A small-molecule ligand and the protein it binds are described below.
Small molecule (SMILES): O=C(NCCCNc1nc(Nc2cccc(NC(=O)N3CCCC3)c2)ncc1I)c1cccs1

Sequence of chain 1.D:
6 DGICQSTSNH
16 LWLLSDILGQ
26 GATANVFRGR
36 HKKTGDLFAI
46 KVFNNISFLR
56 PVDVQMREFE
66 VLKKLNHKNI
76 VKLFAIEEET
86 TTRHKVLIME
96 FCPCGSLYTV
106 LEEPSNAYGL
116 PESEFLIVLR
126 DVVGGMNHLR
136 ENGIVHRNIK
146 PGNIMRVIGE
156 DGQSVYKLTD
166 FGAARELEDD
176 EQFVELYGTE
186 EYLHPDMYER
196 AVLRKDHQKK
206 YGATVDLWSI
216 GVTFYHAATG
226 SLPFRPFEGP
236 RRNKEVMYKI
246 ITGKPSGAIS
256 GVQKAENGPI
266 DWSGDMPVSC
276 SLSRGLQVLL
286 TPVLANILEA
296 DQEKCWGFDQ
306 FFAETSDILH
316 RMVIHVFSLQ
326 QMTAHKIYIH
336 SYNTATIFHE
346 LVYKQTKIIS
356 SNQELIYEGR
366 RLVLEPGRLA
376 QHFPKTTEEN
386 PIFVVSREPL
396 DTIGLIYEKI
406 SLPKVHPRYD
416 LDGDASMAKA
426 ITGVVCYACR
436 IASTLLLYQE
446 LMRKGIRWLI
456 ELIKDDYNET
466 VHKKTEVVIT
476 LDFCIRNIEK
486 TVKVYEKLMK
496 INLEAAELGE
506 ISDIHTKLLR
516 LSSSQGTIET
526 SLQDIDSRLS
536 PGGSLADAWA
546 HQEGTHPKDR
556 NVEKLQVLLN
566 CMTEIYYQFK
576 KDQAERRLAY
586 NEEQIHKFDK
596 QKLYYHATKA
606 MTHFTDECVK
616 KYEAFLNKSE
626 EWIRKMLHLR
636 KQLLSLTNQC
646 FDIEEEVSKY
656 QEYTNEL

Binding-site contacts:
Ligand atom S02 contacts residue VAL31 of chain 1.D at 3.7 Å.
Ligand atom N08 contacts residue LEU23 of chain 1.D at 3.4 Å.
Ligand atom C27 contacts residue LEU23 of chain 1.D at 3.6 Å (hydrophobic).
Ligand atom C34 contacts residue LYS46 of chain 1.D at 3.4 Å.
Ligand atom N08 contacts residue CYS97 of chain 1.D at 3.0 Å (h-bond).
Ligand atom C25 contacts residue CYS97 of chain 1.D at 3.2 Å (hydrophobic).
Ligand atom C14 contacts residue SER101 of chain 1.D at 3.3 Å.
Ligand atom C25 contacts residue PHE96 of chain 1.D at 3.5 Å (hydrophobic).
Ligand atom O03 contacts residue LEU23 of chain 1.D at 3.3 Å (h-bond).
Ligand atom C22 contacts residue CYS97 of chain 1.D at 3.2 Å (hydrophobic).
Ligand atom C13 contacts residue TYR103 of chain 1.D at 3.8 Å (hydrophobic).
Ligand atom C27 contacts residue MET150 of chain 1.D at 3.6 Å (hydrophobic).
Ligand atom C31 contacts residue GLN25 of chain 1.D at 3.9 Å.
Ligand atom O04 contacts residue ASP165 of chain 1.D at 3.5 Å (salt-bridge).
Ligand atom N08 contacts residue MET150 of chain 1.D at 3.7 Å.
Ligand atom N10 contacts residue MET150 of chain 1.D at 3.6 Å.
Ligand atom C33 contacts residue ALA29 of chain 1.D at 3.8 Å (hydrophobic).
Ligand atom N08 contacts residue PHE96 of chain 1.D at 3.6 Å.
Ligand atom C12 contacts residue TYR103 of chain 1.D at 3.6 Å (hydrophobic).
Ligand atom N11 contacts residue ALA44 of chain 1.D at 3.5 Å.
Ligand atom C13 contacts residue SER101 of chain 1.D at 3.8 Å.
Ligand atom C30 contacts residue ALA44 of chain 1.D at 3.4 Å (hydrophobic).
Ligand atom C13 contacts residue GLY147 of chain 1.D at 3.8 Å.
Ligand atom C31 contacts residue ASP165 of chain 1.D at 3.6 Å.
Ligand atom C19 contacts residue GLY147 of chain 1.D at 3.8 Å.
Ligand atom C21 contacts residue GLY24 of chain 1.D at 3.5 Å.
Ligand atom C29 contacts residue ASP165 of chain 1.D at 3.8 Å.
Ligand atom C29 contacts residue GLN25 of chain 1.D at 3.9 Å.
Ligand atom C17 contacts residue GLY100 of chain 1.D at 3.7 Å.
Ligand atom C32 contacts residue GLY26 of chain 1.D at 3.4 Å.
Ligand atom I01 contacts residue THR164 of chain 1.D at 3.2 Å.
Ligand atom O04 contacts residue GLN25 of chain 1.D at 3.9 Å.
Ligand atom I01 contacts residue MET94 of chain 1.D at 3.6 Å.
Ligand atom C18 contacts residue MET150 of chain 1.D at 3.4 Å (hydrophobic).
Ligand atom C34 contacts residue VAL31 of chain 1.D at 3.7 Å (hydrophobic).
Ligand atom C20 contacts residue GLY100 of chain 1.D at 3.7 Å.
Ligand atom C23 contacts residue GLY147 of chain 1.D at 3.3 Å.
Ligand atom C24 contacts residue PRO98 of chain 1.D at 3.7 Å (hydrophobic).
Ligand atom C22 contacts residue MET150 of chain 1.D at 3.8 Å (hydrophobic).
Ligand atom C32 contacts residue GLN25 of chain 1.D at 3.3 Å.